Sequence of chain 1.A:
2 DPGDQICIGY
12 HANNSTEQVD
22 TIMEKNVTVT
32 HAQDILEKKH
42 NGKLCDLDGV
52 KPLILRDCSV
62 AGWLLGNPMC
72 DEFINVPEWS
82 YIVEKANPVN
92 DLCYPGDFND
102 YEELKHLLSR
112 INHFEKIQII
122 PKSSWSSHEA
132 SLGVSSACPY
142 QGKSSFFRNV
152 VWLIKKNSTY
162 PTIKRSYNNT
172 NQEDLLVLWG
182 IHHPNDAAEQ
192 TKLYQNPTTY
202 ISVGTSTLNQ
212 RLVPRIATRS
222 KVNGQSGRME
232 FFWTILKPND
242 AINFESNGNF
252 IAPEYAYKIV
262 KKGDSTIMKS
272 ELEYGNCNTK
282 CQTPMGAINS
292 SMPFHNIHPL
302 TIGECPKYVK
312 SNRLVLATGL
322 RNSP

Binding-site contacts:
Ligand atom C5 contacts residue ASN290 of chain 1.A at 3.7 Å.
Ligand atom O7 contacts residue ASN290 of chain 1.A at 3.4 Å (h-bond).
Ligand atom C4 contacts residue ASN290 of chain 1.A at 4.2 Å.
Ligand atom C2 contacts residue ASN290 of chain 1.A at 2.4 Å.
Ligand atom C3 contacts residue ASN290 of chain 1.A at 3.7 Å.
Ligand atom N2 contacts residue ASN290 of chain 1.A at 2.8 Å (h-bond).
Ligand atom C1 contacts residue ASN290 of chain 1.A at 1.4 Å.
Ligand atom C8 contacts residue ASN290 of chain 1.A at 4.4 Å.
Ligand atom O5 contacts residue ASN290 of chain 1.A at 2.4 Å (h-bond).
Ligand atom C8 contacts residue ASN279 of chain 1.A at 3.9 Å.
Ligand atom C7 contacts residue ASN290 of chain 1.A at 3.3 Å.

A small-molecule ligand and the protein it binds are described below.
Small molecule (SMILES): CC(=O)N[C@H]1[C@H](O[C@H]2[C@H](O)[C@@H](NC(C)=O)CO[C@@H]2CO)O[C@H](CO)[C@@H](O)[C@@H]1O